Sequence of chain 1.A:
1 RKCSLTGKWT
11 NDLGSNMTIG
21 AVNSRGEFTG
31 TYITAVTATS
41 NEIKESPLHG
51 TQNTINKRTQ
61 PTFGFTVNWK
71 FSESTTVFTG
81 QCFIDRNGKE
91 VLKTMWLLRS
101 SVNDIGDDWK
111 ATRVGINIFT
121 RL

Binding-site contacts:
Ligand atom C8 contacts residue THR34 of chain 1.A at 4.0 Å.
Ligand atom C1 contacts residue ASN16 of chain 1.A at 1.7 Å.
Ligand atom O5 contacts residue LEU122 of chain 1.A at 3.6 Å.
Ligand atom C5 contacts residue ASN16 of chain 1.A at 3.8 Å.
Ligand atom C2 contacts residue ASN16 of chain 1.A at 2.5 Å.
Ligand atom C5 contacts residue LEU122 of chain 1.A at 4.2 Å (hydrophobic).
Ligand atom C6 contacts residue LEU122 of chain 1.A at 4.4 Å (hydrophobic).
Ligand atom N2 contacts residue ASN16 of chain 1.A at 2.9 Å (h-bond).
Ligand atom C1 contacts residue LEU122 of chain 1.A at 4.2 Å (hydrophobic).
Ligand atom C7 contacts residue ILE33 of chain 1.A at 4.2 Å (hydrophobic).
Ligand atom O7 contacts residue ASN16 of chain 1.A at 3.9 Å.
Ligand atom N2 contacts residue GLY14 of chain 1.A at 2.8 Å (h-bond).
Ligand atom C8 contacts residue ALA35 of chain 1.A at 3.9 Å (hydrophobic).
Ligand atom O7 contacts residue ILE33 of chain 1.A at 3.7 Å.
Ligand atom C7 contacts residue ASN16 of chain 1.A at 3.6 Å.
Ligand atom C8 contacts residue ILE33 of chain 1.A at 3.8 Å (hydrophobic).
Ligand atom C8 contacts residue SER15 of chain 1.A at 4.4 Å.
Ligand atom C7 contacts residue GLY14 of chain 1.A at 3.5 Å.
Ligand atom C3 contacts residue ASN16 of chain 1.A at 3.9 Å.
Ligand atom C1 contacts residue GLY14 of chain 1.A at 3.9 Å.
Ligand atom C4 contacts residue ASN16 of chain 1.A at 4.3 Å.
Ligand atom O6 contacts residue LYS8 of chain 1.A at 3.5 Å (salt-bridge).
Ligand atom C2 contacts residue GLY14 of chain 1.A at 3.8 Å.
Ligand atom O5 contacts residue LYS8 of chain 1.A at 3.5 Å (salt-bridge).
Ligand atom O5 contacts residue ASN16 of chain 1.A at 2.4 Å (h-bond).
Ligand atom C8 contacts residue GLY14 of chain 1.A at 3.4 Å.

A protein and the small-molecule ligand that binds it are described below.
Small molecule (SMILES): CC(=O)N[C@@H]1[C@@H](O)[C@H](O)[C@@H](CO)O[C@H]1O